Sequence of chain 34.A:
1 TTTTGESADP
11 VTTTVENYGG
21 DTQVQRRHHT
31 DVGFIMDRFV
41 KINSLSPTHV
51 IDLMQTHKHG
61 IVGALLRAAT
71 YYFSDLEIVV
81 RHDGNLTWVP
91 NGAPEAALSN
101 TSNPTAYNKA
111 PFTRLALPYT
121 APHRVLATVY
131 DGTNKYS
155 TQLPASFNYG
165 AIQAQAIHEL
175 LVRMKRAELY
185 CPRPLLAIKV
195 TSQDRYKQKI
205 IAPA

Sequence of chain 34.B:
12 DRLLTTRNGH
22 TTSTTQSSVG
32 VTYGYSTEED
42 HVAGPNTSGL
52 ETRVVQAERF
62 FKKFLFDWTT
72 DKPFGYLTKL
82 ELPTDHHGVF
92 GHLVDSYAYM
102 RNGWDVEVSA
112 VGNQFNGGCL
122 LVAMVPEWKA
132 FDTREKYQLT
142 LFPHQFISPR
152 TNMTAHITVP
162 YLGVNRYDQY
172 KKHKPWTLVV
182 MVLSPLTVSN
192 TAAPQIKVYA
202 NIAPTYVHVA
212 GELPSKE

Sequence of chain 33.C:
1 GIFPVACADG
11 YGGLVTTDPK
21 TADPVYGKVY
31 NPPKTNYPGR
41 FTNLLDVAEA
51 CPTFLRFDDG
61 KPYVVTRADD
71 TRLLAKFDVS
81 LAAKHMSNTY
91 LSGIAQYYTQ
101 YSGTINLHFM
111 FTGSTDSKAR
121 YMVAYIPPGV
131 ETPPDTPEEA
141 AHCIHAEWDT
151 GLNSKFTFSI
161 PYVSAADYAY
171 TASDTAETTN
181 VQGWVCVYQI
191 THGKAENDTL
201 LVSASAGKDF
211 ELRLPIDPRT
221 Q

A protein and the small-molecule ligand that binds it are described below.
Small molecule (SMILES): O=C(O)[C@@H]1O[C@@H](O[C@H]2[C@H](O)[C@@H](NS(=O)(=O)O)[C@@H](O)O[C@@H]2COS(=O)(=O)O)[C@H](OS(=O)(=O)O)[C@@H](O)[C@@H]1O[C@H]1O[C@H](COS(=O)(=O)O)[C@@H](O)[C@H](O)[C@H]1NS(=O)(=O)O

Binding-site contacts:
Ligand atom O4S contacts residue ARG56 of chain 33.C at 2.5 Å (salt-bridge).
Ligand atom O3 contacts residue ARG56 of chain 33.C at 3.9 Å.
Ligand atom C3 contacts residue ARG56 of chain 33.C at 3.9 Å.
Ligand atom O3 contacts residue ASP59 of chain 33.C at 4.0 Å.
Ligand atom C1 contacts residue ASP133 of chain 34.B at 4.0 Å.
Ligand atom S2 contacts residue ARG135 of chain 34.B at 4.0 Å.
Ligand atom N2 contacts residue ARG56 of chain 33.C at 3.9 Å.
Ligand atom C6 contacts residue ARG135 of chain 34.B at 3.8 Å.
Ligand atom O4 contacts residue THR195 of chain 34.A at 3.7 Å.
Ligand atom O6 contacts residue LYS193 of chain 34.A at 3.5 Å.
Ligand atom O1 contacts residue ASP133 of chain 34.B at 4.1 Å.
Ligand atom O5S contacts residue ASN88 of chain 33.C at 3.0 Å (h-bond).
Ligand atom O2S contacts residue ASP59 of chain 33.C at 3.2 Å.
Ligand atom S2 contacts residue ASN88 of chain 33.C at 4.0 Å.
Ligand atom O6B contacts residue LYS193 of chain 34.A at 4.1 Å.
Ligand atom O5 contacts residue ARG135 of chain 34.B at 3.2 Å.
Ligand atom O5S contacts residue ARG56 of chain 33.C at 3.6 Å (salt-bridge).
Ligand atom C4 contacts residue LYS193 of chain 34.A at 3.4 Å.
Ligand atom S2 contacts residue ARG56 of chain 33.C at 3.4 Å (salt-bridge).
Ligand atom O3 contacts residue LYS193 of chain 34.A at 2.8 Å (salt-bridge).
Ligand atom O1S contacts residue ASP59 of chain 33.C at 3.0 Å.
Ligand atom O2S contacts residue ASP58 of chain 33.C at 2.3 Å (salt-bridge).
Ligand atom S1 contacts residue ASP58 of chain 33.C at 3.7 Å.
Ligand atom O1S contacts residue ASP58 of chain 33.C at 4.1 Å.
Ligand atom O5 contacts residue LYS193 of chain 34.A at 3.6 Å.
Ligand atom O6S contacts residue ASN88 of chain 33.C at 3.9 Å.
Ligand atom O3S contacts residue THR134 of chain 34.B at 3.3 Å (h-bond).
Ligand atom O6S contacts residue ARG135 of chain 34.B at 3.7 Å.
Ligand atom S1 contacts residue ASP59 of chain 33.C at 3.7 Å.
Ligand atom O5S contacts residue ARG135 of chain 34.B at 3.6 Å.
Ligand atom C3 contacts residue LYS193 of chain 34.A at 3.6 Å.
Ligand atom O6S contacts residue ARG56 of chain 33.C at 3.7 Å.
Ligand atom C2 contacts residue LYS193 of chain 34.A at 3.6 Å.
Ligand atom C5 contacts residue THR134 of chain 34.B at 3.9 Å.
Ligand atom O3S contacts residue LYS193 of chain 34.A at 3.1 Å (salt-bridge).
Ligand atom C6 contacts residue THR134 of chain 34.B at 3.5 Å.
Ligand atom O6 contacts residue ARG135 of chain 34.B at 3.6 Å.
Ligand atom O2S contacts residue ARG56 of chain 33.C at 4.1 Å.
Ligand atom C5 contacts residue ARG135 of chain 34.B at 4.1 Å.
Ligand atom O6S contacts residue LYS193 of chain 34.A at 3.4 Å.